Binding-site contacts:
Ligand atom C10 contacts residue SER187 of chain 1.B at 3.7 Å.
Ligand atom C18 contacts residue HIS41 of chain 1.B at 4.0 Å.
Ligand atom C2 contacts residue SER192 of chain 1.B at 4.0 Å.
Ligand atom C22 contacts residue CYS42 of chain 1.B at 3.6 Å (hydrophobic).
Ligand atom O12 contacts residue SER192 of chain 1.B at 2.7 Å (h-bond).
Ligand atom C13 contacts residue SER192 of chain 1.B at 3.7 Å.
Ligand atom C20 contacts residue HIS41 of chain 1.B at 3.6 Å.
Ligand atom C21 contacts residue CYS26 of chain 1.B at 3.8 Å (hydrophobic).
Ligand atom C20 contacts residue LYS45 of chain 1.B at 3.8 Å.
Ligand atom N15 contacts residue GLY213 of chain 1.B at 4.0 Å.
Ligand atom C16 contacts residue CYS188 of chain 1.B at 3.9 Å (hydrophobic).
Ligand atom C21 contacts residue LEU25 of chain 1.B at 4.0 Å (hydrophobic).
Ligand atom C13 contacts residue LYS189 of chain 1.B at 4.0 Å.
Ligand atom N8 contacts residue GLY215 of chain 1.B at 3.5 Å (h-bond).
Ligand atom C16 contacts residue SER187 of chain 1.B at 3.8 Å.
Ligand atom C6 contacts residue LYS189 of chain 1.B at 3.6 Å.
Ligand atom N15 contacts residue SER187 of chain 1.B at 3.2 Å (h-bond).
Ligand atom C18 contacts residue LYS45 of chain 1.B at 3.8 Å.
Ligand atom C17 contacts residue VAL210 of chain 1.B at 3.9 Å (hydrophobic).
Ligand atom O12 contacts residue HIS41 of chain 1.B at 2.8 Å (h-bond).
Ligand atom C16 contacts residue VAL210 of chain 1.B at 3.6 Å (hydrophobic).
Ligand atom N15 contacts residue ASP186 of chain 1.B at 3.6 Å (salt-bridge).
Ligand atom O11 contacts residue LYS189 of chain 1.B at 2.7 Å.
Ligand atom C10 contacts residue GLY213 of chain 1.B at 3.8 Å.
Ligand atom C14 contacts residue GLY213 of chain 1.B at 3.8 Å.
Ligand atom C9 contacts residue HIS41 of chain 1.B at 3.9 Å.
Ligand atom C13 contacts residue CYS188 of chain 1.B at 4.0 Å (hydrophobic).
Ligand atom C21 contacts residue CYS42 of chain 1.B at 3.9 Å (hydrophobic).
Ligand atom N8 contacts residue TRP212 of chain 1.B at 3.7 Å.
Ligand atom C1 contacts residue LYS189 of chain 1.B at 3.4 Å.
Ligand atom N7 contacts residue SER192 of chain 1.B at 3.2 Å (h-bond).
Ligand atom C17 contacts residue CYS188 of chain 1.B at 3.6 Å (hydrophobic).
Ligand atom C2 contacts residue HIS41 of chain 1.B at 3.6 Å.
Ligand atom C10 contacts residue TRP212 of chain 1.B at 3.7 Å (hydrophobic).
Ligand atom C17 contacts residue SER192 of chain 1.B at 3.3 Å.
Ligand atom C5 contacts residue LYS189 of chain 1.B at 3.0 Å.
Ligand atom N8 contacts residue GLY213 of chain 1.B at 3.3 Å (h-bond).
Ligand atom N15 contacts residue TRP212 of chain 1.B at 3.7 Å.
Ligand atom N7 contacts residue LYS189 of chain 1.B at 3.9 Å.
Ligand atom C22 contacts residue HIS41 of chain 1.B at 3.6 Å.

A small-molecule ligand and the protein it binds are described below.
Small molecule (SMILES): Nc1ccc(NC(=O)c2cnn(-c3ccccc3)c2O)cn1

Sequence of chain 1.B:
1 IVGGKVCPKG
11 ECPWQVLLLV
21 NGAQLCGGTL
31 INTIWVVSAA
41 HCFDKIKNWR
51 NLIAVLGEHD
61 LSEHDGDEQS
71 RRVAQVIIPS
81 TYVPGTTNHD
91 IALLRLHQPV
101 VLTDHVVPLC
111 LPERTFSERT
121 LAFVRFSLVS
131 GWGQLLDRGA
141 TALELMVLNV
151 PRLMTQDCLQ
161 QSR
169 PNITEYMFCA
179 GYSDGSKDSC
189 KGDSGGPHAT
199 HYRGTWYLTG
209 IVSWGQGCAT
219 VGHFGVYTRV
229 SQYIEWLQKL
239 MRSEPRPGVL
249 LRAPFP